Sequence of chain 2.A:
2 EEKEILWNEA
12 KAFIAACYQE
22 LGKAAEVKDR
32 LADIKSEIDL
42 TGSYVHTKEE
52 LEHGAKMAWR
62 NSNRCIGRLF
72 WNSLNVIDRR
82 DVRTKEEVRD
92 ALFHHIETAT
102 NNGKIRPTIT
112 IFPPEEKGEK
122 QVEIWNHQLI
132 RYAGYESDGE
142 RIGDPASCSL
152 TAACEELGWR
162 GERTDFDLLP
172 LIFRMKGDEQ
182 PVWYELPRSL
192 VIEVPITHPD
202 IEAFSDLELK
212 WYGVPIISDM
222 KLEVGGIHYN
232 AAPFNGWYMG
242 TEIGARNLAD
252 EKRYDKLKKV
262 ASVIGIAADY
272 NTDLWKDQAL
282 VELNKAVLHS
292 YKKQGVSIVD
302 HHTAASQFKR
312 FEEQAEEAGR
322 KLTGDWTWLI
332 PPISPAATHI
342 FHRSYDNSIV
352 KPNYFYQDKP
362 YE

Binding-site contacts:
Ligand atom C16 contacts residue HEM1 of chain 2.B at 3.5 Å.
Ligand atom C13 contacts residue ILE218 of chain 2.A at 3.4 Å (hydrophobic).
Ligand atom C21 contacts residue HIS128 of chain 2.A at 3.0 Å.
Ligand atom C08 contacts residue GLU243 of chain 2.A at 3.3 Å.
Ligand atom N17 contacts residue HEM1 of chain 2.B at 3.4 Å (h-bond).
Ligand atom C14 contacts residue HEM1 of chain 2.B at 3.2 Å.
Ligand atom C17 contacts residue HIS128 of chain 2.A at 3.4 Å.
Ligand atom F13 contacts residue PHE235 of chain 2.A at 3.4 Å.
Ligand atom C22 contacts residue ASP220 of chain 2.A at 3.4 Å.
Ligand atom N02 contacts residue TRP238 of chain 2.A at 2.7 Å (h-bond).
Ligand atom C14 contacts residue ILE218 of chain 2.A at 3.6 Å (hydrophobic).
Ligand atom C11 contacts residue HEM1 of chain 2.B at 3.4 Å.
Ligand atom F13 contacts residue ILE218 of chain 2.A at 3.6 Å.
Ligand atom C11 contacts residue ILE218 of chain 2.A at 3.5 Å (hydrophobic).
Ligand atom N02 contacts residue GLU243 of chain 2.A at 2.6 Å (salt-bridge).
Ligand atom N02 contacts residue HEM1 of chain 2.B at 3.4 Å.
Ligand atom N02 contacts residue TYR239 of chain 2.A at 3.6 Å.
Ligand atom C02 contacts residue GLU243 of chain 2.A at 3.4 Å.
Ligand atom C07 contacts residue HEM1 of chain 2.B at 3.7 Å.
Ligand atom C06 contacts residue GLU243 of chain 2.A at 3.4 Å.
Ligand atom C18 contacts residue TRP329 of chain 2.A at 3.6 Å (hydrophobic).
Ligand atom C15 contacts residue ILE218 of chain 2.A at 3.6 Å (hydrophobic).
Ligand atom C03 contacts residue HEM1 of chain 2.B at 3.5 Å.
Ligand atom C13 contacts residue HEM1 of chain 2.B at 3.2 Å.
Ligand atom C12 contacts residue ILE218 of chain 2.A at 3.5 Å (hydrophobic).
Ligand atom F13 contacts residue HEM1 of chain 2.B at 3.0 Å.
Ligand atom C07 contacts residue PHE235 of chain 2.A at 3.6 Å (hydrophobic).
Ligand atom C07 contacts residue GLY237 of chain 2.A at 3.3 Å.
Ligand atom C05 contacts residue ILE218 of chain 2.A at 3.6 Å (hydrophobic).
Ligand atom N17 contacts residue HIS128 of chain 2.A at 3.1 Å (h-bond).
Ligand atom C16 contacts residue ILE218 of chain 2.A at 3.5 Å (hydrophobic).
Ligand atom N01 contacts residue GLU243 of chain 2.A at 2.6 Å (salt-bridge).
Ligand atom C09 contacts residue HEM1 of chain 2.B at 3.1 Å.
Ligand atom C21 contacts residue ASP220 of chain 2.A at 3.6 Å.
Ligand atom C15 contacts residue HEM1 of chain 2.B at 3.3 Å.
Ligand atom C23 contacts residue MET221 of chain 2.A at 3.5 Å (hydrophobic).
Ligand atom C18 contacts residue HEM1 of chain 2.B at 3.1 Å.
Ligand atom C23 contacts residue TYR357 of chain 2.A at 3.2 Å (hydrophobic).
Ligand atom C09 contacts residue GLU243 of chain 2.A at 3.4 Å.
Ligand atom C22 contacts residue HIS128 of chain 2.A at 3.3 Å.

This protein binds this small molecule.
Small molecule (SMILES): CNCCN(c1cc(F)cc(CCc2cc(C)cc(N)n2)c1)C1CC1